Sequence of chain 1.C:
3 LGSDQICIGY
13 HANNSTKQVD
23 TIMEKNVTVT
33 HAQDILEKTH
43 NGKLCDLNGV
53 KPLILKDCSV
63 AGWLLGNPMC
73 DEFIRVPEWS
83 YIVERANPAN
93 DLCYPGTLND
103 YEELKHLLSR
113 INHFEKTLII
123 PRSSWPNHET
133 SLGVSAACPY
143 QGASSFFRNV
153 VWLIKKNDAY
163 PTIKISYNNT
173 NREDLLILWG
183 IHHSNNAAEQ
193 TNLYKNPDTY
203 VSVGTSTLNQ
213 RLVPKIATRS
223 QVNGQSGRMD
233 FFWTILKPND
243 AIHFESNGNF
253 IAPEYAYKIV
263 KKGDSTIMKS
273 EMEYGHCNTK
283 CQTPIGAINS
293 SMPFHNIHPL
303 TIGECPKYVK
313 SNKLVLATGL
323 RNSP

The protein below binds the small molecule below.
Small molecule (SMILES): CC(=O)N[C@@H]1[C@@H](O)[C@H](O)[C@@H](CO)O[C@H]1O

Binding-site contacts:
Ligand atom C4 contacts residue ASN291 of chain 1.C at 4.3 Å.
Ligand atom C8 contacts residue ASN280 of chain 1.C at 3.3 Å.
Ligand atom N2 contacts residue ASN291 of chain 1.C at 2.8 Å (h-bond).
Ligand atom C7 contacts residue ASN280 of chain 1.C at 4.3 Å.
Ligand atom C2 contacts residue ASN291 of chain 1.C at 2.3 Å.
Ligand atom C5 contacts residue ASN291 of chain 1.C at 3.7 Å.
Ligand atom O7 contacts residue ASN291 of chain 1.C at 3.9 Å.
Ligand atom C1 contacts residue ASN291 of chain 1.C at 1.4 Å.
Ligand atom O7 contacts residue ASN280 of chain 1.C at 4.2 Å.
Ligand atom C7 contacts residue ASN291 of chain 1.C at 3.6 Å.
Ligand atom O5 contacts residue ASN291 of chain 1.C at 2.4 Å (h-bond).
Ligand atom C3 contacts residue ASN291 of chain 1.C at 3.7 Å.